This protein binds this small molecule.
Small molecule (SMILES): O=C(c1cc(CO)ccc1Cl)c1c[nH]c2ncc(-c3cnn(C4CCNCC4)c3)cc12

Binding-site contacts:
Ligand atom N contacts residue ALA49 of chain 1.A at 3.4 Å.
Ligand atom C2 contacts residue LYS51 of chain 1.A at 3.6 Å.
Ligand atom O1 contacts residue VAL36 of chain 1.A at 3.4 Å.
Ligand atom CL contacts residue VAL94 of chain 1.A at 3.8 Å.
Ligand atom O contacts residue LYS51 of chain 1.A at 3.3 Å (salt-bridge).
Ligand atom C4 contacts residue LYS51 of chain 1.A at 3.8 Å.
Ligand atom C22 contacts residue ILE28 of chain 1.A at 3.7 Å (hydrophobic).
Ligand atom C1 contacts residue LYS51 of chain 1.A at 3.7 Å.
Ligand atom CL contacts residue LYS51 of chain 1.A at 3.5 Å.
Ligand atom C18 contacts residue ILE28 of chain 1.A at 3.6 Å (hydrophobic).
Ligand atom C9 contacts residue MET96 of chain 1.A at 3.7 Å (hydrophobic).
Ligand atom C11 contacts residue LEU148 of chain 1.A at 3.6 Å (hydrophobic).
Ligand atom C16 contacts residue LEU99 of chain 1.A at 3.8 Å (hydrophobic).
Ligand atom C17 contacts residue ILE28 of chain 1.A at 3.6 Å (hydrophobic).
Ligand atom N2 contacts residue GLY102 of chain 1.A at 3.9 Å.
Ligand atom C9 contacts residue LEU148 of chain 1.A at 3.9 Å (hydrophobic).
Ligand atom C14 contacts residue TYR98 of chain 1.A at 3.5 Å (hydrophobic).
Ligand atom C10 contacts residue ALA49 of chain 1.A at 3.5 Å (hydrophobic).
Ligand atom C10 contacts residue GLU97 of chain 1.A at 3.9 Å.
Ligand atom O contacts residue GLU67 of chain 1.A at 3.4 Å (salt-bridge).
Ligand atom O contacts residue ASP159 of chain 1.A at 3.6 Å.
Ligand atom C10 contacts residue LEU148 of chain 1.A at 3.5 Å (hydrophobic).
Ligand atom N1 contacts residue LEU148 of chain 1.A at 3.8 Å.
Ligand atom C8 contacts residue LEU148 of chain 1.A at 3.9 Å (hydrophobic).
Ligand atom C6 contacts residue ASP159 of chain 1.A at 3.5 Å.
Ligand atom C6 contacts residue THR158 of chain 1.A at 3.7 Å.
Ligand atom CL contacts residue ALA49 of chain 1.A at 3.3 Å.
Ligand atom C contacts residue MET96 of chain 1.A at 3.8 Å (hydrophobic).
Ligand atom N1 contacts residue LEU99 of chain 1.A at 3.0 Å (h-bond).
Ligand atom N contacts residue LEU148 of chain 1.A at 3.6 Å.
Ligand atom C16 contacts residue GLY102 of chain 1.A at 3.8 Å.
Ligand atom C5 contacts residue LYS51 of chain 1.A at 3.7 Å.
Ligand atom C5 contacts residue THR158 of chain 1.A at 3.8 Å.
Ligand atom C14 contacts residue LEU99 of chain 1.A at 3.0 Å (hydrophobic).
Ligand atom N1 contacts residue TYR98 of chain 1.A at 3.6 Å.
Ligand atom C21 contacts residue ILE28 of chain 1.A at 3.3 Å (hydrophobic).
Ligand atom C9 contacts residue ALA49 of chain 1.A at 3.8 Å (hydrophobic).
Ligand atom N contacts residue GLU97 of chain 1.A at 3.0 Å (salt-bridge).
Ligand atom C15 contacts residue ILE28 of chain 1.A at 3.6 Å (hydrophobic).
Ligand atom C1 contacts residue MET96 of chain 1.A at 3.5 Å (hydrophobic).

Sequence of chain 1.A:
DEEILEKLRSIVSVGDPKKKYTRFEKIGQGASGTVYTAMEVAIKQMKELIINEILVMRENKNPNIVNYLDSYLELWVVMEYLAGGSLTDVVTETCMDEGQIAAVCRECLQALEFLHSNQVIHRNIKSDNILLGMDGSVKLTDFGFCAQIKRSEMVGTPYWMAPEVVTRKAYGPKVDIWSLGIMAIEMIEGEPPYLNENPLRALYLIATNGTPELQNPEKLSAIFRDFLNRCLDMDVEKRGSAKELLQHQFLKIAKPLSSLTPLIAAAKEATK